The small molecule below binds the protein below.
Small molecule (SMILES): CC(=O)N[C@@H]1[C@@H](O)[C@H](O)[C@@H](CO)O[C@H]1O

Sequence of chain 2.L:
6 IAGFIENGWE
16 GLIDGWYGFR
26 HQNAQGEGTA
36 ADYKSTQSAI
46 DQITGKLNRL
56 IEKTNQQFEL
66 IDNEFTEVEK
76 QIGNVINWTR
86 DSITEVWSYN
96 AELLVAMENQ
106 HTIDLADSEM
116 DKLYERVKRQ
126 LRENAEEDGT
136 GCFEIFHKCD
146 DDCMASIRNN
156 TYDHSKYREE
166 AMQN

Binding-site contacts:
Ligand atom C8 contacts residue GLY78 of chain 2.L at 4.1 Å.
Ligand atom C7 contacts residue GLU72 of chain 2.L at 3.6 Å.
Ligand atom C7 contacts residue ASN79 of chain 2.L at 3.8 Å.
Ligand atom C8 contacts residue ASN79 of chain 2.L at 3.5 Å.
Ligand atom O7 contacts residue ASN79 of chain 2.L at 3.4 Å (h-bond).
Ligand atom N2 contacts residue ASN82 of chain 2.L at 3.0 Å (h-bond).
Ligand atom C1 contacts residue ASN82 of chain 2.L at 1.5 Å.
Ligand atom O7 contacts residue ASN82 of chain 2.L at 3.7 Å.
Ligand atom C8 contacts residue GLU72 of chain 2.L at 3.1 Å.
Ligand atom C4 contacts residue ASN82 of chain 2.L at 4.4 Å.
Ligand atom N2 contacts residue GLU72 of chain 2.L at 3.8 Å.
Ligand atom C8 contacts residue LYS75 of chain 2.L at 4.0 Å.
Ligand atom C7 contacts residue ASN82 of chain 2.L at 3.6 Å.
Ligand atom C3 contacts residue ASN82 of chain 2.L at 4.0 Å.
Ligand atom O5 contacts residue ASN82 of chain 2.L at 2.5 Å (h-bond).
Ligand atom O3 contacts residue GLU72 of chain 2.L at 3.8 Å.
Ligand atom O7 contacts residue GLU72 of chain 2.L at 4.4 Å.
Ligand atom C5 contacts residue ASN82 of chain 2.L at 3.8 Å.
Ligand atom C2 contacts residue ASN82 of chain 2.L at 2.6 Å.